Sequence of chain 1.A:
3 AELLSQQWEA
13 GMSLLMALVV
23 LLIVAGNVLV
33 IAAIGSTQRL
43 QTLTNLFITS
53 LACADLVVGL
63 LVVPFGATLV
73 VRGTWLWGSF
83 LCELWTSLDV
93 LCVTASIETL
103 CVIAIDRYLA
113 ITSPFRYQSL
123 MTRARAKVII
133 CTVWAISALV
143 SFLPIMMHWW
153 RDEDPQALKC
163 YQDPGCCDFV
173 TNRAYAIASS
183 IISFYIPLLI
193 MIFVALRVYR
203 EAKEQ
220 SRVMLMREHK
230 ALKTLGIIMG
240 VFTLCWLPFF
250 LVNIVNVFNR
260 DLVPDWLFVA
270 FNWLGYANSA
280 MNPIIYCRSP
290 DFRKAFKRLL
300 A

This protein binds this small molecule.
Small molecule (SMILES): CC(C)CCC[C@@H](C)[C@H]1CC[C@H]2[C@@H]3CC=C4C[C@@H](OC(=O)CCC(=O)O)CC[C@]4(C)[C@H]3CC[C@]12C

Binding-site contacts:
Ligand atom CAX contacts residue LEU48 of chain 1.A at 4.4 Å (hydrophobic).
Ligand atom OAW contacts residue LEU48 of chain 1.A at 3.9 Å.
Ligand atom CAQ contacts residue SER52 of chain 1.A at 4.3 Å.
Ligand atom CAJ contacts residue TRP136 of chain 1.A at 4.2 Å (hydrophobic).
Ligand atom CBD contacts residue ILE132 of chain 1.A at 4.0 Å (hydrophobic).
Ligand atom OAF contacts residue GLY37 of chain 1.A at 4.1 Å.
Ligand atom OAF contacts residue GLN43 of chain 1.A at 3.8 Å.
Ligand atom CAJ contacts residue 2CV1 of chain 1.I at 4.2 Å.
Ligand atom CAP contacts residue TRP136 of chain 1.A at 3.5 Å (hydrophobic).
Ligand atom OAH contacts residue GLY37 of chain 1.A at 3.5 Å.
Ligand atom CAP contacts residue CYS55 of chain 1.A at 3.9 Å (hydrophobic).
Ligand atom CAM contacts residue LEU48 of chain 1.A at 4.4 Å (hydrophobic).
Ligand atom OAF contacts residue ILE36 of chain 1.A at 4.2 Å.
Ligand atom CAR contacts residue LYS129 of chain 1.A at 4.1 Å.
Ligand atom CAV contacts residue LYS129 of chain 1.A at 4.3 Å.
Ligand atom CAA contacts residue LEU90 of chain 1.A at 3.9 Å (hydrophobic).
Ligand atom CAQ contacts residue TRP136 of chain 1.A at 3.4 Å (hydrophobic).
Ligand atom CAE contacts residue ILE132 of chain 1.A at 4.4 Å (hydrophobic).
Ligand atom CAL contacts residue LEU48 of chain 1.A at 3.4 Å (hydrophobic).
Ligand atom CAD contacts residue ILE132 of chain 1.A at 4.4 Å (hydrophobic).
Ligand atom CAB contacts residue LEU90 of chain 1.A at 4.3 Å (hydrophobic).
Ligand atom CAI contacts residue ILE132 of chain 1.A at 4.3 Å (hydrophobic).
Ligand atom CAK contacts residue ILE132 of chain 1.A at 4.1 Å (hydrophobic).
Ligand atom CAQ contacts residue CYS55 of chain 1.A at 3.8 Å (hydrophobic).
Ligand atom CAD contacts residue LYS129 of chain 1.A at 4.3 Å.
Ligand atom CAY contacts residue LEU48 of chain 1.A at 4.2 Å (hydrophobic).
Ligand atom CAC contacts residue 2CV1 of chain 1.I at 4.0 Å.
Ligand atom CBG contacts residue CYS55 of chain 1.A at 4.4 Å (hydrophobic).
Ligand atom CAX contacts residue GLY37 of chain 1.A at 4.2 Å.
Ligand atom CAI contacts residue THR51 of chain 1.A at 4.4 Å.
Ligand atom CAV contacts residue LEU48 of chain 1.A at 4.1 Å (hydrophobic).
Ligand atom OAW contacts residue LYS129 of chain 1.A at 4.2 Å.
Ligand atom CBA contacts residue LEU93 of chain 1.A at 4.4 Å (hydrophobic).
Ligand atom CAN contacts residue 2CV1 of chain 1.I at 4.2 Å.
Ligand atom CBA contacts residue LEU90 of chain 1.A at 4.4 Å (hydrophobic).
Ligand atom CAE contacts residue TRP136 of chain 1.A at 3.8 Å (hydrophobic).
Ligand atom CAD contacts residue CYS133 of chain 1.A at 4.3 Å (hydrophobic).
Ligand atom CAA contacts residue LEU93 of chain 1.A at 3.9 Å (hydrophobic).
Ligand atom CAA contacts residue 2CV1 of chain 1.I at 4.0 Å.
Ligand atom CAK contacts residue SER52 of chain 1.A at 4.2 Å.